A protein and the small-molecule ligand that binds it are described below.
Small molecule (SMILES): N[C@@H](Cc1ccccc1)C(=O)O

Sequence of chain 1.B:
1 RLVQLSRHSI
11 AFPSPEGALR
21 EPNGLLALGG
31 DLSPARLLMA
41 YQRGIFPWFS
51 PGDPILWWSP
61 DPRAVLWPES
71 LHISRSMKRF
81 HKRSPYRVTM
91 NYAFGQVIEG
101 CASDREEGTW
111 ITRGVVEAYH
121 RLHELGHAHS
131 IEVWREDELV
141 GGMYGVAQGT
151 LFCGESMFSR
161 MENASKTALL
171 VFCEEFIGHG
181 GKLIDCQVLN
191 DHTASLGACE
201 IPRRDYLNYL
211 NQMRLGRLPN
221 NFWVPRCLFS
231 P

Binding-site contacts:
Ligand atom CE1 contacts residue GLY154 of chain 1.B at 3.5 Å.
Ligand atom CB contacts residue ASP185 of chain 1.B at 4.2 Å.
Ligand atom CZ contacts residue MET157 of chain 1.B at 3.0 Å (hydrophobic).
Ligand atom OXT contacts residue MET157 of chain 1.B at 3.8 Å.
Ligand atom N contacts residue GLY154 of chain 1.B at 3.9 Å.
Ligand atom CD1 contacts residue MET157 of chain 1.B at 4.0 Å (hydrophobic).
Ligand atom CZ contacts residue MET143 of chain 1.B at 3.8 Å (hydrophobic).
Ligand atom CG contacts residue GLY154 of chain 1.B at 3.5 Å.
Ligand atom CB contacts residue GLU155 of chain 1.B at 4.4 Å.
Ligand atom CD2 contacts residue MET157 of chain 1.B at 3.5 Å (hydrophobic).
Ligand atom N contacts residue GLU155 of chain 1.B at 3.6 Å.
Ligand atom CE2 contacts residue ILE184 of chain 1.B at 4.3 Å (hydrophobic).
Ligand atom CA contacts residue GLU155 of chain 1.B at 3.5 Å.
Ligand atom CD1 contacts residue SER156 of chain 1.B at 3.5 Å.
Ligand atom CD2 contacts residue GLY154 of chain 1.B at 4.2 Å.
Ligand atom CZ contacts residue GLY154 of chain 1.B at 4.1 Å.
Ligand atom CB contacts residue CYS186 of chain 1.B at 3.6 Å (hydrophobic).
Ligand atom CE1 contacts residue GLU155 of chain 1.B at 4.1 Å.
Ligand atom CA contacts residue CYS186 of chain 1.B at 4.0 Å (hydrophobic).
Ligand atom CE2 contacts residue GLY154 of chain 1.B at 4.4 Å.
Ligand atom CA contacts residue GLY154 of chain 1.B at 3.7 Å.
Ligand atom CE1 contacts residue MET157 of chain 1.B at 3.5 Å (hydrophobic).
Ligand atom CB contacts residue GLY154 of chain 1.B at 3.1 Å.
Ligand atom CE1 contacts residue SER156 of chain 1.B at 3.7 Å.
Ligand atom CG contacts residue MET157 of chain 1.B at 4.0 Å (hydrophobic).
Ligand atom CE2 contacts residue LEU169 of chain 1.B at 3.6 Å (hydrophobic).
Ligand atom CG contacts residue GLU155 of chain 1.B at 4.4 Å.
Ligand atom CE2 contacts residue MET157 of chain 1.B at 3.0 Å (hydrophobic).
Ligand atom O contacts residue CYS186 of chain 1.B at 4.4 Å.
Ligand atom CD1 contacts residue GLU155 of chain 1.B at 3.6 Å.
Ligand atom CE1 contacts residue MET143 of chain 1.B at 4.4 Å (hydrophobic).
Ligand atom N contacts residue GLN187 of chain 1.B at 2.6 Å (h-bond).
Ligand atom CZ contacts residue LEU169 of chain 1.B at 3.8 Å (hydrophobic).
Ligand atom CD1 contacts residue GLY154 of chain 1.B at 3.1 Å.
Ligand atom C contacts residue ASN190 of chain 1.B at 4.2 Å.
Ligand atom CA contacts residue GLN187 of chain 1.B at 3.5 Å.
Ligand atom CB contacts residue GLN187 of chain 1.B at 3.6 Å.
Ligand atom CD2 contacts residue CYS186 of chain 1.B at 3.8 Å (hydrophobic).
Ligand atom N contacts residue CYS186 of chain 1.B at 3.3 Å (h-bond).
Ligand atom O contacts residue ASN190 of chain 1.B at 3.1 Å (h-bond).